A small-molecule ligand and the protein it binds are described below.
Small molecule (SMILES): C=C(NCc1c(COP(=O)(O)O)cnc(C)c1O)C(=O)O

Binding-site contacts:
Ligand atom O3A contacts residue GLN160 of chain 1.L at 3.6 Å.
Ligand atom P contacts residue SER281 of chain 1.L at 3.3 Å.
Ligand atom C2 contacts residue SER422 of chain 1.L at 3.7 Å.
Ligand atom C6 contacts residue SER422 of chain 1.L at 3.5 Å.
Ligand atom N contacts residue LYS133 of chain 1.L at 3.3 Å.
Ligand atom OXT contacts residue ALA158 of chain 1.L at 3.5 Å.
Ligand atom N1 contacts residue GLU396 of chain 1.L at 3.4 Å.
Ligand atom C contacts residue ALA158 of chain 1.L at 3.5 Å (hydrophobic).
Ligand atom O3A contacts residue ALA158 of chain 1.L at 3.6 Å.
Ligand atom OXT contacts residue HIS161 of chain 1.L at 3.1 Å (h-bond).
Ligand atom C contacts residue THR156 of chain 1.L at 3.4 Å.
Ligand atom OXT contacts residue GLY159 of chain 1.L at 3.3 Å (h-bond).
Ligand atom C4A contacts residue GLY349 of chain 1.L at 3.6 Å.
Ligand atom OP2 contacts residue GLY279 of chain 1.L at 3.5 Å (h-bond).
Ligand atom OP3 contacts residue THR236 of chain 1.L at 2.6 Å (h-bond).
Ligand atom OP1 contacts residue SER281 of chain 1.L at 3.0 Å (h-bond).
Ligand atom N1 contacts residue SER422 of chain 1.L at 2.8 Å (h-bond).
Ligand atom C6 contacts residue GLU396 of chain 1.L at 3.6 Å.
Ligand atom OXT contacts residue GLN160 of chain 1.L at 3.0 Å (h-bond).
Ligand atom OP2 contacts residue GLY280 of chain 1.L at 2.8 Å (h-bond).
Ligand atom OXT contacts residue THR156 of chain 1.L at 3.3 Å (h-bond).
Ligand atom P contacts residue LYS133 of chain 1.L at 3.7 Å.
Ligand atom O contacts residue HIS161 of chain 1.L at 3.4 Å.
Ligand atom O contacts residue THR156 of chain 1.L at 2.7 Å (h-bond).
Ligand atom OP3 contacts residue GLY280 of chain 1.L at 3.6 Å.
Ligand atom O contacts residue GLY157 of chain 1.L at 2.9 Å (h-bond).
Ligand atom OP1 contacts residue ASN282 of chain 1.L at 2.9 Å (h-bond).
Ligand atom OP2 contacts residue SER281 of chain 1.L at 3.4 Å (h-bond).
Ligand atom CB contacts residue LEU212 of chain 1.L at 3.6 Å (hydrophobic).
Ligand atom OP3 contacts residue SER281 of chain 1.L at 2.6 Å (h-bond).
Ligand atom OP2 contacts residue GLY278 of chain 1.L at 3.0 Å (h-bond).
Ligand atom C6 contacts residue HIS132 of chain 1.L at 3.7 Å.
Ligand atom OP1 contacts residue HIS132 of chain 1.L at 2.9 Å (h-bond).
Ligand atom N1 contacts residue HIS132 of chain 1.L at 3.6 Å.
Ligand atom OP3 contacts residue LYS133 of chain 1.L at 3.1 Å (salt-bridge).
Ligand atom OP4 contacts residue LYS133 of chain 1.L at 3.4 Å (salt-bridge).
Ligand atom C6 contacts residue CYS276 of chain 1.L at 3.7 Å (hydrophobic).
Ligand atom C2A contacts residue GLY423 of chain 1.L at 3.6 Å.
Ligand atom C contacts residue GLY157 of chain 1.L at 3.6 Å.
Ligand atom C4A contacts residue LYS133 of chain 1.L at 3.5 Å.

Sequence of chain 1.L:
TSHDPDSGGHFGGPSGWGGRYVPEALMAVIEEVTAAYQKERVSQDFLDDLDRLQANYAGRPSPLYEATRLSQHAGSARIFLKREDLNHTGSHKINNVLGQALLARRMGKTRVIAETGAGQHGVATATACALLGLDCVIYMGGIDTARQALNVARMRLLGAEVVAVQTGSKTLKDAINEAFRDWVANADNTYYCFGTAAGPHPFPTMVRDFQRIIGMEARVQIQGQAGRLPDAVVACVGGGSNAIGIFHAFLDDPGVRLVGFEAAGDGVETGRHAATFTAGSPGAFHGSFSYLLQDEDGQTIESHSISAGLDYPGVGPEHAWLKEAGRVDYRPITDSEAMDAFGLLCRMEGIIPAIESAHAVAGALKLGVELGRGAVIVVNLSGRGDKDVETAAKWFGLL